Binding-site contacts:
Ligand atom C contacts residue LEU176 of chain 1.D at 4.0 Å (hydrophobic).
Ligand atom CA contacts residue NAG1 of chain 1.K at 3.8 Å.
Ligand atom CB contacts residue ASN42 of chain 1.D at 3.4 Å.
Ligand atom C contacts residue NAG1 of chain 1.K at 3.5 Å.
Ligand atom CG2 contacts residue ASN42 of chain 1.D at 2.9 Å.
Ligand atom CG1 contacts residue NAG1 of chain 1.K at 3.2 Å.
Ligand atom C contacts residue ASN228 of chain 1.D at 3.8 Å.
Ligand atom CD contacts residue GLU184 of chain 1.D at 3.1 Å.
Ligand atom O contacts residue NAG1 of chain 1.K at 3.2 Å.
Ligand atom CA contacts residue ASN228 of chain 1.D at 3.5 Å.
Ligand atom CB contacts residue VAL180 of chain 1.D at 3.9 Å (hydrophobic).
Ligand atom C contacts residue ASN42 of chain 1.D at 3.2 Å.
Ligand atom CG2 contacts residue LEU224 of chain 1.D at 3.5 Å (hydrophobic).
Ligand atom CG1 contacts residue LEU224 of chain 1.D at 3.5 Å (hydrophobic).
Ligand atom CG1 contacts residue ASN228 of chain 1.D at 3.9 Å.
Ligand atom O contacts residue ASN177 of chain 1.D at 3.3 Å (h-bond).
Ligand atom CG contacts residue GLU184 of chain 1.D at 3.7 Å.
Ligand atom CG2 contacts residue ASN177 of chain 1.D at 3.8 Å.
Ligand atom N contacts residue ASN228 of chain 1.D at 3.4 Å (h-bond).
Ligand atom O contacts residue LYS124 of chain 1.D at 3.6 Å.
Ligand atom CB contacts residue NAG1 of chain 1.K at 3.0 Å.
Ligand atom OG1 contacts residue LEU176 of chain 1.D at 3.4 Å.
Ligand atom OG1 contacts residue NAG1 of chain 1.K at 1.4 Å.
Ligand atom CG2 contacts residue NAG1 of chain 1.K at 2.8 Å.
Ligand atom CA contacts residue LEU176 of chain 1.D at 3.9 Å (hydrophobic).
Ligand atom O contacts residue ASN228 of chain 1.D at 3.6 Å (h-bond).
Ligand atom CB contacts residue NAG1 of chain 1.K at 2.4 Å.
Ligand atom CB contacts residue SER45 of chain 1.D at 3.4 Å.
Ligand atom OG1 contacts residue LEU224 of chain 1.D at 3.2 Å.
Ligand atom CG contacts residue TRP232 of chain 1.D at 4.0 Å (hydrophobic).
Ligand atom CG2 contacts residue ARG60 of chain 1.D at 2.9 Å.
Ligand atom CB contacts residue ASN228 of chain 1.D at 3.1 Å.
Ligand atom O contacts residue SER45 of chain 1.D at 3.9 Å.
Ligand atom CA contacts residue NAG1 of chain 1.K at 4.0 Å.
Ligand atom CA contacts residue ASN42 of chain 1.D at 3.0 Å.
Ligand atom N contacts residue ASN177 of chain 1.D at 3.7 Å.
Ligand atom N contacts residue NAG1 of chain 1.K at 3.8 Å.
Ligand atom O contacts residue LEU176 of chain 1.D at 3.9 Å.
Ligand atom OG1 contacts residue ASN42 of chain 1.D at 3.7 Å.
Ligand atom O contacts residue NAG1 of chain 1.K at 3.4 Å (h-bond).

Sequence of chain 1.D:
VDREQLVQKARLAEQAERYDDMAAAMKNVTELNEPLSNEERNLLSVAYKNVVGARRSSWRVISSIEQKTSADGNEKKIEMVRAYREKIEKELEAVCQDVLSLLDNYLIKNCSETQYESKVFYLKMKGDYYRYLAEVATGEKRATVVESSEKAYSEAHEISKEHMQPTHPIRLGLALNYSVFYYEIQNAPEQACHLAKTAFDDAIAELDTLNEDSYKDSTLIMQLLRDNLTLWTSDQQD

This small molecule binds to this protein.
Small molecule (SMILES): CC(C)[C@H](N)C(=O)N1CCC[C@H]1C(=O)N[C@H](C(=O)N[C@H](C(=O)N[C@H](C(=O)N[C@@H](C)C(=O)N[C@H](C=O)[C@@H](C)O)[C@@H](C)O)[C@@H](C)O)C(C)C